The small molecule below binds the protein below.
Small molecule (SMILES): CC(=O)N[C@H]1[C@H](O[C@H]2[C@H](O)[C@@H](NC(C)=O)CO[C@@H]2CO)O[C@H](CO)[C@@H](O)[C@@H]1O

Sequence of chain 1.A:
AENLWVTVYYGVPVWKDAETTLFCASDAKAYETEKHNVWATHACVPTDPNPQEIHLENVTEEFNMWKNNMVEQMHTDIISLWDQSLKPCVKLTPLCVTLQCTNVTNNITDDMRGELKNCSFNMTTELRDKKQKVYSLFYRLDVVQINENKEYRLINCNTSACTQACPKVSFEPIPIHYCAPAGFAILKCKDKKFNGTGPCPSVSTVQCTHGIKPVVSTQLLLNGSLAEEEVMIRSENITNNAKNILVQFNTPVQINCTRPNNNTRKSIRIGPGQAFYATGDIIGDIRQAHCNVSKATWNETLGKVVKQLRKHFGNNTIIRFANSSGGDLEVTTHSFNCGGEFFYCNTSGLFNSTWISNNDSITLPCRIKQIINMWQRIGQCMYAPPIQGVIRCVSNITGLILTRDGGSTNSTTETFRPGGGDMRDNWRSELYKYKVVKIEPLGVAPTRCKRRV

Binding-site contacts:
Ligand atom O5 contacts residue SER357 of chain 1.A at 3.8 Å.
Ligand atom C1 contacts residue ASN332 of chain 1.A at 1.4 Å.
Ligand atom C5 contacts residue ASN332 of chain 1.A at 3.7 Å.
Ligand atom C4 contacts residue ASN332 of chain 1.A at 4.2 Å.
Ligand atom N2 contacts residue NAG2 of chain 1.O at 4.0 Å.
Ligand atom O7 contacts residue NAG1 of chain 1.O at 2.7 Å (h-bond).
Ligand atom C2 contacts residue ASN332 of chain 1.A at 2.5 Å.
Ligand atom O3 contacts residue NAG2 of chain 1.O at 4.4 Å.
Ligand atom N2 contacts residue SER333 of chain 1.A at 3.2 Å (h-bond).
Ligand atom N2 contacts residue NAG1 of chain 1.O at 4.1 Å.
Ligand atom C7 contacts residue NAG1 of chain 1.O at 3.5 Å.
Ligand atom C5 contacts residue NAG1 of chain 1.O at 4.2 Å.
Ligand atom C8 contacts residue SER334 of chain 1.A at 3.9 Å.
Ligand atom C7 contacts residue SER333 of chain 1.A at 3.6 Å.
Ligand atom C3 contacts residue NAG1 of chain 1.O at 4.3 Å.
Ligand atom C1 contacts residue NAG1 of chain 1.O at 4.4 Å.
Ligand atom O6 contacts residue NAG2 of chain 1.O at 3.8 Å.
Ligand atom N2 contacts residue ASN332 of chain 1.A at 2.9 Å (h-bond).
Ligand atom C2 contacts residue NAG1 of chain 1.O at 4.2 Å.
Ligand atom C6 contacts residue NAG1 of chain 1.O at 4.3 Å.
Ligand atom O7 contacts residue SER357 of chain 1.A at 4.5 Å.
Ligand atom C8 contacts residue NAG1 of chain 1.O at 4.3 Å.
Ligand atom O7 contacts residue ASN355 of chain 1.A at 4.3 Å.
Ligand atom C1 contacts residue SER333 of chain 1.A at 4.3 Å.
Ligand atom C2 contacts residue SER333 of chain 1.A at 4.3 Å.
Ligand atom C3 contacts residue ASN332 of chain 1.A at 3.8 Å.
Ligand atom C8 contacts residue THR341 of chain 1.A at 3.6 Å.
Ligand atom O5 contacts residue ASN332 of chain 1.A at 2.4 Å (h-bond).
Ligand atom C3 contacts residue NAG2 of chain 1.O at 4.2 Å.
Ligand atom O4 contacts residue NAG2 of chain 1.O at 4.5 Å.
Ligand atom C1 contacts residue NAG2 of chain 1.O at 4.5 Å.
Ligand atom C2 contacts residue SER357 of chain 1.A at 4.4 Å.
Ligand atom C6 contacts residue NAG2 of chain 1.O at 4.3 Å.
Ligand atom O7 contacts residue ASN332 of chain 1.A at 3.9 Å.
Ligand atom C1 contacts residue SER357 of chain 1.A at 3.8 Å.
Ligand atom C4 contacts residue NAG1 of chain 1.O at 4.5 Å.
Ligand atom C7 contacts residue ASN332 of chain 1.A at 3.6 Å.
Ligand atom C8 contacts residue SER333 of chain 1.A at 3.2 Å.
Ligand atom O3 contacts residue NAG1 of chain 1.O at 3.3 Å (h-bond).